Sequence of chain 1.D:
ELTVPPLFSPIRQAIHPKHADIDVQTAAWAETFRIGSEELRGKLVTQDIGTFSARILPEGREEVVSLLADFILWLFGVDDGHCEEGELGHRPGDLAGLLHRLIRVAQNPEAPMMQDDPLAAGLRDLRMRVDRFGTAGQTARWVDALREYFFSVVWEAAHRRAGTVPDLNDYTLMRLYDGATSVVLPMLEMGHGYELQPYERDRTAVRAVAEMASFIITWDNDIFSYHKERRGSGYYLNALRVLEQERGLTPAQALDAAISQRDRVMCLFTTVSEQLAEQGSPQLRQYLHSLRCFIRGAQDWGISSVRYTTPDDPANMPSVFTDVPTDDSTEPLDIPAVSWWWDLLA

This protein binds this small molecule.
Small molecule (SMILES): CC(C)=CCC/C(C)=C/CC[C@H](C)CCOP(=O)(O)OP(=O)(O)O

Binding-site contacts:
Ligand atom PB contacts residue MG1 of chain 1.Q at 2.9 Å.
Ligand atom O1B contacts residue GLU232 of chain 1.D at 3.4 Å (salt-bridge).
Ligand atom O3B contacts residue MG1 of chain 1.Q at 1.9 Å.
Ligand atom PA contacts residue MG1 of chain 1.R at 3.2 Å.
Ligand atom O2A contacts residue ASP82 of chain 1.D at 2.9 Å (salt-bridge).
Ligand atom O1A contacts residue GLU232 of chain 1.D at 3.1 Å (salt-bridge).
Ligand atom C5 contacts residue PHE79 of chain 1.D at 3.6 Å (hydrophobic).
Ligand atom O3A contacts residue ASN224 of chain 1.D at 3.6 Å.
Ligand atom C13 contacts residue ILE220 of chain 1.D at 3.6 Å (hydrophobic).
Ligand atom C4 contacts residue TYR152 of chain 1.D at 3.5 Å (hydrophobic).
Ligand atom O1B contacts residue SER228 of chain 1.D at 2.8 Å (h-bond).
Ligand atom C2 contacts residue ASP82 of chain 1.D at 3.3 Å.
Ligand atom PB contacts residue MG1 of chain 1.S at 3.0 Å.
Ligand atom O1B contacts residue MG1 of chain 1.S at 2.5 Å.
Ligand atom PB contacts residue GLU232 of chain 1.D at 3.6 Å.
Ligand atom O2B contacts residue TYR311 of chain 1.D at 3.1 Å (h-bond).
Ligand atom O1A contacts residue ARG178 of chain 1.D at 3.1 Å (salt-bridge).
Ligand atom O1A contacts residue MG1 of chain 1.S at 2.1 Å.
Ligand atom O1B contacts residue TYR311 of chain 1.D at 3.2 Å.
Ligand atom O1 contacts residue ARG178 of chain 1.D at 3.0 Å (salt-bridge).
Ligand atom PA contacts residue MG1 of chain 1.Q at 3.2 Å.
Ligand atom O3B contacts residue GLU232 of chain 1.D at 3.5 Å (salt-bridge).
Ligand atom O2B contacts residue ARG310 of chain 1.D at 2.9 Å (salt-bridge).
Ligand atom O3A contacts residue MG1 of chain 1.S at 3.4 Å.
Ligand atom O1B contacts residue LYS231 of chain 1.D at 3.5 Å.
Ligand atom O2A contacts residue GLU87 of chain 1.D at 2.9 Å (salt-bridge).
Ligand atom C4 contacts residue ALA183 of chain 1.D at 3.5 Å (hydrophobic).
Ligand atom O3A contacts residue MG1 of chain 1.Q at 3.2 Å.
Ligand atom C9 contacts residue PHE55 of chain 1.D at 3.4 Å (hydrophobic).
Ligand atom O2A contacts residue MG1 of chain 1.R at 1.9 Å.
Ligand atom C10 contacts residue GLY182 of chain 1.D at 3.6 Å.
Ligand atom PB contacts residue LYS231 of chain 1.D at 3.6 Å.
Ligand atom PA contacts residue MG1 of chain 1.S at 3.4 Å.
Ligand atom O3B contacts residue LYS231 of chain 1.D at 2.5 Å (salt-bridge).
Ligand atom O1B contacts residue ASN224 of chain 1.D at 2.9 Å (h-bond).
Ligand atom C12 contacts residue GLY182 of chain 1.D at 3.2 Å.
Ligand atom O2A contacts residue MG1 of chain 1.Q at 2.5 Å.
Ligand atom O3B contacts residue ARG310 of chain 1.D at 3.4 Å (salt-bridge).
Ligand atom O1A contacts residue ASN224 of chain 1.D at 2.9 Å (h-bond).
Ligand atom C3 contacts residue GLY182 of chain 1.D at 3.3 Å.